Sequence of chain 1.A:
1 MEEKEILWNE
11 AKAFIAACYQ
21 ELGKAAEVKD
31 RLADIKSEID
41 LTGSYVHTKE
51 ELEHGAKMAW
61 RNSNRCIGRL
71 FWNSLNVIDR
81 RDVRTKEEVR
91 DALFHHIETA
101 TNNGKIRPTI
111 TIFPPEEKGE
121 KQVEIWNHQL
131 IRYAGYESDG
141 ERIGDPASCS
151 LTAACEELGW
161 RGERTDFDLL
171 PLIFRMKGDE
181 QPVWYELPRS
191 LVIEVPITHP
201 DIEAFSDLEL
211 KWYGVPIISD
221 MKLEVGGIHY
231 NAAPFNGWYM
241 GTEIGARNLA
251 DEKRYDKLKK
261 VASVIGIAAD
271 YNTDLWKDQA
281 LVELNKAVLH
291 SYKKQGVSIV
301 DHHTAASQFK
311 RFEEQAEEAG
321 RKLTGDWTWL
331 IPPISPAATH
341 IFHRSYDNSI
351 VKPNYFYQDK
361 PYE

Sequence of chain 2.A:
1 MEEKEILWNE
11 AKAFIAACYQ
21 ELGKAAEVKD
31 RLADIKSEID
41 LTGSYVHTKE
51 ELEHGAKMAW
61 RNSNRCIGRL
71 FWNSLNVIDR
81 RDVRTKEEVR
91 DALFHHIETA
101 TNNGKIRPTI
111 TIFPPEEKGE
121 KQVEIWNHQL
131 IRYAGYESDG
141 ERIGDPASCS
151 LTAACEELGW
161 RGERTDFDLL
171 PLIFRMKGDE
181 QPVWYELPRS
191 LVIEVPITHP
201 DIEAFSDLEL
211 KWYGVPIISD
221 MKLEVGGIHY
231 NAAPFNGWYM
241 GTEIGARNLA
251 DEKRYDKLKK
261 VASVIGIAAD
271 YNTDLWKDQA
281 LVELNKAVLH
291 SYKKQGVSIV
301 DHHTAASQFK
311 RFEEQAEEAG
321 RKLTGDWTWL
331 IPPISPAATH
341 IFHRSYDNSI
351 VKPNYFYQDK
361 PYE

Binding-site contacts:
Ligand atom C24 contacts residue ARG247 of chain 2.A at 3.2 Å.
Ligand atom C28 contacts residue TRP329 of chain 2.A at 3.8 Å (hydrophobic).
Ligand atom N02 contacts residue TYR239 of chain 2.A at 3.7 Å.
Ligand atom C25 contacts residue ARG247 of chain 2.A at 3.0 Å.
Ligand atom N02 contacts residue TRP238 of chain 2.A at 3.0 Å (h-bond).
Ligand atom C09 contacts residue POL1 of chain 2.F at 3.8 Å.
Ligand atom C23 contacts residue ARG247 of chain 2.A at 3.7 Å.
Ligand atom C16 contacts residue HEM1 of chain 2.B at 3.5 Å.
Ligand atom C29 contacts residue POL1 of chain 2.F at 3.7 Å.
Ligand atom C07 contacts residue GLY237 of chain 2.A at 3.7 Å.
Ligand atom C02 contacts residue GLU243 of chain 2.A at 3.5 Å.
Ligand atom N02 contacts residue GLU243 of chain 2.A at 2.7 Å (salt-bridge).
Ligand atom C07 contacts residue PHE235 of chain 2.A at 3.8 Å (hydrophobic).
Ligand atom N22 contacts residue THR328 of chain 2.A at 3.4 Å (h-bond).
Ligand atom N22 contacts residue TRP329 of chain 2.A at 3.7 Å.
Ligand atom C23 contacts residue PHE342 of chain 1.A at 3.7 Å (hydrophobic).
Ligand atom N18 contacts residue HEM1 of chain 2.B at 2.7 Å (h-bond).
Ligand atom C15 contacts residue TRP329 of chain 2.A at 3.6 Å (hydrophobic).
Ligand atom C17 contacts residue HIS128 of chain 2.A at 3.6 Å.
Ligand atom C27 contacts residue ARG247 of chain 2.A at 3.6 Å.
Ligand atom N18 contacts residue TYR357 of chain 2.A at 3.4 Å (h-bond).
Ligand atom C08 contacts residue GLU243 of chain 2.A at 3.7 Å.
Ligand atom C08 contacts residue HEM1 of chain 2.B at 3.6 Å.
Ligand atom C07 contacts residue HEM1 of chain 2.B at 3.6 Å.
Ligand atom C13 contacts residue HEM1 of chain 2.B at 3.6 Å.
Ligand atom C02 contacts residue HEM1 of chain 2.B at 3.7 Å.
Ligand atom N01 contacts residue GLU243 of chain 2.A at 2.8 Å (salt-bridge).
Ligand atom N01 contacts residue HEM1 of chain 2.B at 3.7 Å.
Ligand atom C06 contacts residue GLU243 of chain 2.A at 3.6 Å.
Ligand atom C16 contacts residue POL1 of chain 2.F at 3.3 Å.
Ligand atom C17 contacts residue HEM1 of chain 2.B at 3.5 Å.
Ligand atom N02 contacts residue HEM1 of chain 2.B at 3.6 Å.
Ligand atom C06 contacts residue HEM1 of chain 2.B at 3.7 Å.
Ligand atom C14 contacts residue TRP329 of chain 2.A at 3.5 Å (hydrophobic).
Ligand atom C29 contacts residue HEM1 of chain 2.B at 3.1 Å.
Ligand atom C29 contacts residue TRP329 of chain 2.A at 3.7 Å (hydrophobic).
Ligand atom N21 contacts residue HEM1 of chain 2.B at 3.3 Å (h-bond).
Ligand atom C26 contacts residue ARG247 of chain 2.A at 3.5 Å.
Ligand atom N21 contacts residue TRP329 of chain 2.A at 3.8 Å.
Ligand atom C03 contacts residue HEM1 of chain 2.B at 3.5 Å.

The protein below binds the small molecule below.
Small molecule (SMILES): Cc1cc(N)nc(CCc2cc(CN)cc(CCc3cc(C)cc(N)n3)c2)c1